Binding-site contacts:
Ligand atom C27 contacts residue VAL84 of chain 1.C at 3.7 Å (hydrophobic).
Ligand atom C25 contacts residue DXC1 of chain 1.S at 1.1 Å.
Ligand atom C6 contacts residue ALA114 of chain 1.C at 3.6 Å (hydrophobic).
Ligand atom C3 contacts residue DXC1 of chain 1.S at 1.2 Å.
Ligand atom C18 contacts residue DXC1 of chain 1.S at 0.8 Å.
Ligand atom C1 contacts residue MET112 of chain 1.C at 3.7 Å (hydrophobic).
Ligand atom C13 contacts residue DXC1 of chain 1.S at 0.4 Å.
Ligand atom O1 contacts residue ASP99 of chain 1.C at 2.5 Å (salt-bridge).
Ligand atom C19 contacts residue PHE116 of chain 1.C at 3.8 Å (hydrophobic).
Ligand atom O1 contacts residue DXC1 of chain 1.S at 0.1 Å (h-bond).
Ligand atom C6 contacts residue ASP99 of chain 1.C at 3.7 Å.
Ligand atom C16 contacts residue DXC1 of chain 1.S at 0.7 Å.
Ligand atom C11 contacts residue DXC1 of chain 1.S at 1.2 Å.
Ligand atom C24 contacts residue DXC1 of chain 1.S at 1.0 Å.
Ligand atom O26 contacts residue DXC1 of chain 1.S at 0.6 Å.
Ligand atom C24 contacts residue SER58 of chain 1.C at 3.7 Å.
Ligand atom O1 contacts residue PHE82 of chain 1.C at 3.8 Å.
Ligand atom C17 contacts residue DXC1 of chain 1.S at 0.7 Å.
Ligand atom C12 contacts residue DXC1 of chain 1.S at 1.1 Å.
Ligand atom C25 contacts residue PHE86 of chain 1.C at 3.9 Å (hydrophobic).
Ligand atom C26 contacts residue PHE86 of chain 1.C at 3.7 Å (hydrophobic).
Ligand atom C6 contacts residue DXC1 of chain 1.S at 1.0 Å.
Ligand atom C1 contacts residue ASP99 of chain 1.C at 3.5 Å.
Ligand atom C27 contacts residue DXC1 of chain 1.S at 1.4 Å.
Ligand atom C5 contacts residue DXC1 of chain 1.S at 1.2 Å.
Ligand atom C19 contacts residue DXC1 of chain 1.S at 0.6 Å.
Ligand atom C1 contacts residue PHE82 of chain 1.C at 3.9 Å (hydrophobic).
Ligand atom C4 contacts residue DXC1 of chain 1.S at 0.7 Å.
Ligand atom C26 contacts residue DXC1 of chain 1.S at 0.3 Å.
Ligand atom C10 contacts residue DXC1 of chain 1.S at 0.7 Å.
Ligand atom C27 contacts residue PHE86 of chain 1.C at 3.5 Å (hydrophobic).
Ligand atom O1 contacts residue TYR14 of chain 1.C at 2.6 Å (h-bond).
Ligand atom C2 contacts residue DXC1 of chain 1.S at 0.6 Å.
Ligand atom O1 contacts residue MET112 of chain 1.C at 3.1 Å.
Ligand atom C2 contacts residue TYR14 of chain 1.C at 3.2 Å (hydrophobic).
Ligand atom C1 contacts residue TYR14 of chain 1.C at 3.3 Å (hydrophobic).
Ligand atom C11 contacts residue SER58 of chain 1.C at 3.6 Å.
Ligand atom C1 contacts residue DXC1 of chain 1.S at 0.4 Å.
Ligand atom O26 contacts residue PHE86 of chain 1.C at 3.6 Å.
Ligand atom C6 contacts residue PHE82 of chain 1.C at 3.6 Å (hydrophobic).

This small molecule binds to this protein.
Small molecule (SMILES): C[C@]12CCc3c(ccc4cc(O)ccc34)[C@@H]1CCC2=O

Sequence of chain 1.C:
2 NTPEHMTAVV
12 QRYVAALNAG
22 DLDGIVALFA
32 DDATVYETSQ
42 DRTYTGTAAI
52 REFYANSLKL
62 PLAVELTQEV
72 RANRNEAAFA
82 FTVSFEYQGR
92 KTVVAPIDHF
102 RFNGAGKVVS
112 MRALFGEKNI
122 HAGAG